The small molecule below binds the protein below.
Small molecule (SMILES): CC(=O)N[C@@H]1[C@@H](O)[C@H](O)[C@@H](CO)O[C@H]1O

Binding-site contacts:
Ligand atom N2 contacts residue ASN61 of chain 1.B at 3.4 Å (h-bond).
Ligand atom O5 contacts residue ASN61 of chain 1.B at 2.3 Å (h-bond).
Ligand atom O7 contacts residue ASN61 of chain 1.B at 2.8 Å (h-bond).
Ligand atom C1 contacts residue ASN61 of chain 1.B at 1.4 Å.
Ligand atom C7 contacts residue ASN61 of chain 1.B at 3.3 Å.
Ligand atom O5 contacts residue TYR28 of chain 1.B at 4.4 Å.
Ligand atom C1 contacts residue TYR28 of chain 1.B at 3.9 Å (hydrophobic).
Ligand atom C5 contacts residue ASN61 of chain 1.B at 3.6 Å.
Ligand atom O3 contacts residue ASN61 of chain 1.B at 3.7 Å.
Ligand atom C2 contacts residue ASN61 of chain 1.B at 2.6 Å.
Ligand atom C4 contacts residue ASN61 of chain 1.B at 4.3 Å.
Ligand atom C3 contacts residue ASN61 of chain 1.B at 3.7 Å.
Ligand atom O6 contacts residue ASN61 of chain 1.B at 4.4 Å.

Sequence of chain 1.B:
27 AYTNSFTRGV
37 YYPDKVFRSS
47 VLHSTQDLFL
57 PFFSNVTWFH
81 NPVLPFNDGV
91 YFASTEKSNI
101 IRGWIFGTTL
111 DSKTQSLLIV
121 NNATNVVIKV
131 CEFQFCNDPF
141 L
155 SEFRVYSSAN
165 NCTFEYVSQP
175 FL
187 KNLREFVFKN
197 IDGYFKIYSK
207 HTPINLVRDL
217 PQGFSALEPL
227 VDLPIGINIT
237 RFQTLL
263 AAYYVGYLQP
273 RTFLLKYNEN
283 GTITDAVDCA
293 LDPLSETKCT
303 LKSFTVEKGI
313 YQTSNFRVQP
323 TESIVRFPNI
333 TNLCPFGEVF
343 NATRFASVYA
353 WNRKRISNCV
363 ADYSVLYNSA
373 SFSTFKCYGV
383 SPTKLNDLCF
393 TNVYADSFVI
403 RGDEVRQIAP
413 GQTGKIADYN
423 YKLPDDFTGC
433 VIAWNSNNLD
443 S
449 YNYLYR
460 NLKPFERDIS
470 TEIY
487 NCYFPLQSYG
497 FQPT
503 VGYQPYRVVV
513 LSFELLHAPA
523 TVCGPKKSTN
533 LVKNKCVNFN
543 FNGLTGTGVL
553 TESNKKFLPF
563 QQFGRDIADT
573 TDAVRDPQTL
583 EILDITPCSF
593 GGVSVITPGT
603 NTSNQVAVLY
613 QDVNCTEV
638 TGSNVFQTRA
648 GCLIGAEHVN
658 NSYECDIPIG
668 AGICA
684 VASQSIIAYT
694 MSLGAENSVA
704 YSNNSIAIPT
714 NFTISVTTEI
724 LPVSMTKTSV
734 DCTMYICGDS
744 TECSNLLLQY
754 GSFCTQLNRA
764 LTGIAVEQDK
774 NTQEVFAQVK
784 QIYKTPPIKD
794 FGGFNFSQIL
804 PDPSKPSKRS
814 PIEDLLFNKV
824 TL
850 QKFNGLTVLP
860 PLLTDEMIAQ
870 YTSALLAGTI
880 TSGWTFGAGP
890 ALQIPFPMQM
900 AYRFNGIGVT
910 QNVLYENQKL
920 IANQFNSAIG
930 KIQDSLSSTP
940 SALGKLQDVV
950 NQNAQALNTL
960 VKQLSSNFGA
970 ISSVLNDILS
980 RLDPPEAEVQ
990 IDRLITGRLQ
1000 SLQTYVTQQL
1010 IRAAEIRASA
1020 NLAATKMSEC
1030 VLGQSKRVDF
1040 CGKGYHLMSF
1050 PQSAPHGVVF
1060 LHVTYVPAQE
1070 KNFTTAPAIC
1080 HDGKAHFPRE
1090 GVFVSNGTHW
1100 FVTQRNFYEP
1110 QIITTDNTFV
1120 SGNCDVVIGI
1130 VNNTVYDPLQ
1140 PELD